Binding-site contacts:
Ligand atom C03 contacts residue TRP13 of chain 2.B at 3.6 Å (hydrophobic).
Ligand atom C13 contacts residue ASN46 of chain 2.A at 4.0 Å.
Ligand atom C10 contacts residue ASN46 of chain 2.A at 4.2 Å.
Ligand atom C02 contacts residue LYS126 of chain 2.A at 2.5 Å.
Ligand atom C04 contacts residue ILE223 of chain 2.A at 3.8 Å (hydrophobic).
Ligand atom C16 contacts residue ILE223 of chain 2.A at 4.1 Å (hydrophobic).
Ligand atom C03 contacts residue PRO171 of chain 2.A at 3.6 Å (hydrophobic).
Ligand atom C22 contacts residue LYS126 of chain 2.A at 3.8 Å.
Ligand atom C12 contacts residue CSO42 of chain 2.A at 3.4 Å.
Ligand atom C08 contacts residue PRO171 of chain 2.A at 4.2 Å (hydrophobic).
Ligand atom C03 contacts residue ILE172 of chain 2.A at 3.7 Å (hydrophobic).
Ligand atom C11 contacts residue CSO42 of chain 2.A at 3.6 Å.
Ligand atom C03 contacts residue GLY175 of chain 2.A at 3.9 Å.
Ligand atom C02 contacts residue ILE172 of chain 2.A at 3.6 Å (hydrophobic).
Ligand atom F20 contacts residue TRP13 of chain 2.B at 3.1 Å.
Ligand atom C07 contacts residue PRO171 of chain 2.A at 3.8 Å (hydrophobic).
Ligand atom C04 contacts residue TRP13 of chain 2.B at 3.4 Å (hydrophobic).
Ligand atom F19 contacts residue TRP13 of chain 2.B at 3.0 Å.
Ligand atom C12 contacts residue ASN46 of chain 2.A at 3.9 Å.
Ligand atom F20 contacts residue ASN46 of chain 2.A at 3.4 Å.
Ligand atom C22 contacts residue TRP13 of chain 2.B at 3.6 Å (hydrophobic).
Ligand atom F21 contacts residue ASN46 of chain 2.A at 2.4 Å.
Ligand atom C01 contacts residue TRP13 of chain 2.B at 4.0 Å (hydrophobic).
Ligand atom C15 contacts residue PRO171 of chain 2.A at 4.2 Å (hydrophobic).
Ligand atom C22 contacts residue ILE172 of chain 2.A at 4.2 Å (hydrophobic).
Ligand atom N06 contacts residue TRP13 of chain 2.B at 4.1 Å.
Ligand atom N14 contacts residue PRO171 of chain 2.A at 3.9 Å.
Ligand atom C18 contacts residue TRP13 of chain 2.B at 3.5 Å (hydrophobic).
Ligand atom N06 contacts residue PRO171 of chain 2.A at 4.0 Å.
Ligand atom C02 contacts residue TRP13 of chain 2.B at 3.6 Å (hydrophobic).
Ligand atom C01 contacts residue ILE172 of chain 2.A at 3.6 Å (hydrophobic).
Ligand atom C03 contacts residue LYS126 of chain 2.A at 2.9 Å.
Ligand atom C10 contacts residue PHE123 of chain 2.A at 4.2 Å (hydrophobic).
Ligand atom C16 contacts residue TRP13 of chain 2.B at 3.9 Å (hydrophobic).
Ligand atom C04 contacts residue PRO171 of chain 2.A at 3.4 Å (hydrophobic).
Ligand atom C17 contacts residue TRP13 of chain 2.B at 3.2 Å (hydrophobic).
Ligand atom C05 contacts residue TRP13 of chain 2.B at 3.5 Å (hydrophobic).
Ligand atom C01 contacts residue LYS126 of chain 2.A at 1.4 Å.
Ligand atom C18 contacts residue ASN46 of chain 2.A at 3.4 Å.
Ligand atom C10 contacts residue ILE172 of chain 2.A at 4.0 Å (hydrophobic).

Sequence of chain 2.B:
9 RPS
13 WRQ

A protein and the small-molecule ligand that binds it are described below.
Small molecule (SMILES): Cc1ccc(-n2ccnc2-c2ccccc2)c(C(F)(F)F)c1

Sequence of chain 2.A:
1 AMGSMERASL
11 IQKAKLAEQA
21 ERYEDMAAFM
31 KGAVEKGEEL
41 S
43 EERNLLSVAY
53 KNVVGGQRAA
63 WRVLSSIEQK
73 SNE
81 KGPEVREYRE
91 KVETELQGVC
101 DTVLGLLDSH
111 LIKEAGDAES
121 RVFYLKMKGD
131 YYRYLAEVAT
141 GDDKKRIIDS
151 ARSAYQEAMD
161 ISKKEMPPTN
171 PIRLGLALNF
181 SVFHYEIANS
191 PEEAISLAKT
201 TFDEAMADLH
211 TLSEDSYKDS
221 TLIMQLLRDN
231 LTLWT